Sequence of chain 5.A:
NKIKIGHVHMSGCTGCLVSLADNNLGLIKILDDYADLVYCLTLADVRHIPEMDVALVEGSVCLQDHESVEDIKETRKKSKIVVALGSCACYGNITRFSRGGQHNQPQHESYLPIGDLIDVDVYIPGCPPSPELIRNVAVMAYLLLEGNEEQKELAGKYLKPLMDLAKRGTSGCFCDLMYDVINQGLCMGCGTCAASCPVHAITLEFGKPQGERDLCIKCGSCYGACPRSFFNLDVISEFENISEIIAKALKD

A small-molecule ligand and the protein it binds are described below.
Small molecule (SMILES): C[C@@H](O)[C@@H](C)O

Sequence of chain 5.C:
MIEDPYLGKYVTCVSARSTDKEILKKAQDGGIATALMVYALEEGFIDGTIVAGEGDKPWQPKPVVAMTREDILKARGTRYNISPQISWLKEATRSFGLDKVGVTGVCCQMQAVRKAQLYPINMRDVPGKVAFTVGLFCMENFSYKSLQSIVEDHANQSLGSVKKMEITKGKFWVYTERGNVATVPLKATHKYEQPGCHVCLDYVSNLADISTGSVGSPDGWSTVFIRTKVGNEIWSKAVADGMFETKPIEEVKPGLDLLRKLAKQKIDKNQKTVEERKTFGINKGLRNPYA

Sequence of chain 5.B:
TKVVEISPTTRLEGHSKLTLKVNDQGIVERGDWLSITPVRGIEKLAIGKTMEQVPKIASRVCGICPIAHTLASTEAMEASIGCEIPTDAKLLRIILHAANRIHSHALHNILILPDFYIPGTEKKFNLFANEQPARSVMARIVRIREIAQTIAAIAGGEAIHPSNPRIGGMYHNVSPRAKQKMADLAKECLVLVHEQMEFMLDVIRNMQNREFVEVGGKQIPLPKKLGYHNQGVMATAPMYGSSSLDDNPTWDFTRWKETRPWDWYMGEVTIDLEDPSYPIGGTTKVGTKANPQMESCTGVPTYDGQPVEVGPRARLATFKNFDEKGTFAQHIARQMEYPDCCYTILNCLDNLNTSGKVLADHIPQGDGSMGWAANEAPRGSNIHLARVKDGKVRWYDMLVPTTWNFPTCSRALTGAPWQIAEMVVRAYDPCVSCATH

Binding-site contacts:
Ligand atom C3 contacts residue HIS173 of chain 5.B at 4.3 Å.
Ligand atom C1 contacts residue SER87 of chain 5.C at 3.3 Å.
Ligand atom O5 contacts residue TRP88 of chain 5.C at 3.7 Å.
Ligand atom O6 contacts residue ALA195 of chain 5.A at 3.6 Å.
Ligand atom O6 contacts residue SER87 of chain 5.C at 4.5 Å.
Ligand atom C1 contacts residue ALA195 of chain 5.A at 4.5 Å (hydrophobic).
Ligand atom C4 contacts residue HIS201 of chain 5.A at 3.5 Å.
Ligand atom O6 contacts residue HIS201 of chain 5.A at 3.3 Å (h-bond).
Ligand atom C4 contacts residue HIS173 of chain 5.B at 3.2 Å.
Ligand atom O5 contacts residue SER87 of chain 5.C at 4.1 Å.
Ligand atom C4 contacts residue GLU91 of chain 5.C at 3.3 Å.
Ligand atom C3 contacts residue HIS201 of chain 5.A at 3.7 Å.
Ligand atom C2 contacts residue SER87 of chain 5.C at 4.3 Å.
Ligand atom O5 contacts residue GLU91 of chain 5.C at 4.4 Å.